A small-molecule ligand and the protein it binds are described below.
Small molecule (SMILES): CC(=O)N[C@@H]1[C@@H](O)[C@H](O)[C@@H](CO)O[C@H]1O

Sequence of chain 1.A:
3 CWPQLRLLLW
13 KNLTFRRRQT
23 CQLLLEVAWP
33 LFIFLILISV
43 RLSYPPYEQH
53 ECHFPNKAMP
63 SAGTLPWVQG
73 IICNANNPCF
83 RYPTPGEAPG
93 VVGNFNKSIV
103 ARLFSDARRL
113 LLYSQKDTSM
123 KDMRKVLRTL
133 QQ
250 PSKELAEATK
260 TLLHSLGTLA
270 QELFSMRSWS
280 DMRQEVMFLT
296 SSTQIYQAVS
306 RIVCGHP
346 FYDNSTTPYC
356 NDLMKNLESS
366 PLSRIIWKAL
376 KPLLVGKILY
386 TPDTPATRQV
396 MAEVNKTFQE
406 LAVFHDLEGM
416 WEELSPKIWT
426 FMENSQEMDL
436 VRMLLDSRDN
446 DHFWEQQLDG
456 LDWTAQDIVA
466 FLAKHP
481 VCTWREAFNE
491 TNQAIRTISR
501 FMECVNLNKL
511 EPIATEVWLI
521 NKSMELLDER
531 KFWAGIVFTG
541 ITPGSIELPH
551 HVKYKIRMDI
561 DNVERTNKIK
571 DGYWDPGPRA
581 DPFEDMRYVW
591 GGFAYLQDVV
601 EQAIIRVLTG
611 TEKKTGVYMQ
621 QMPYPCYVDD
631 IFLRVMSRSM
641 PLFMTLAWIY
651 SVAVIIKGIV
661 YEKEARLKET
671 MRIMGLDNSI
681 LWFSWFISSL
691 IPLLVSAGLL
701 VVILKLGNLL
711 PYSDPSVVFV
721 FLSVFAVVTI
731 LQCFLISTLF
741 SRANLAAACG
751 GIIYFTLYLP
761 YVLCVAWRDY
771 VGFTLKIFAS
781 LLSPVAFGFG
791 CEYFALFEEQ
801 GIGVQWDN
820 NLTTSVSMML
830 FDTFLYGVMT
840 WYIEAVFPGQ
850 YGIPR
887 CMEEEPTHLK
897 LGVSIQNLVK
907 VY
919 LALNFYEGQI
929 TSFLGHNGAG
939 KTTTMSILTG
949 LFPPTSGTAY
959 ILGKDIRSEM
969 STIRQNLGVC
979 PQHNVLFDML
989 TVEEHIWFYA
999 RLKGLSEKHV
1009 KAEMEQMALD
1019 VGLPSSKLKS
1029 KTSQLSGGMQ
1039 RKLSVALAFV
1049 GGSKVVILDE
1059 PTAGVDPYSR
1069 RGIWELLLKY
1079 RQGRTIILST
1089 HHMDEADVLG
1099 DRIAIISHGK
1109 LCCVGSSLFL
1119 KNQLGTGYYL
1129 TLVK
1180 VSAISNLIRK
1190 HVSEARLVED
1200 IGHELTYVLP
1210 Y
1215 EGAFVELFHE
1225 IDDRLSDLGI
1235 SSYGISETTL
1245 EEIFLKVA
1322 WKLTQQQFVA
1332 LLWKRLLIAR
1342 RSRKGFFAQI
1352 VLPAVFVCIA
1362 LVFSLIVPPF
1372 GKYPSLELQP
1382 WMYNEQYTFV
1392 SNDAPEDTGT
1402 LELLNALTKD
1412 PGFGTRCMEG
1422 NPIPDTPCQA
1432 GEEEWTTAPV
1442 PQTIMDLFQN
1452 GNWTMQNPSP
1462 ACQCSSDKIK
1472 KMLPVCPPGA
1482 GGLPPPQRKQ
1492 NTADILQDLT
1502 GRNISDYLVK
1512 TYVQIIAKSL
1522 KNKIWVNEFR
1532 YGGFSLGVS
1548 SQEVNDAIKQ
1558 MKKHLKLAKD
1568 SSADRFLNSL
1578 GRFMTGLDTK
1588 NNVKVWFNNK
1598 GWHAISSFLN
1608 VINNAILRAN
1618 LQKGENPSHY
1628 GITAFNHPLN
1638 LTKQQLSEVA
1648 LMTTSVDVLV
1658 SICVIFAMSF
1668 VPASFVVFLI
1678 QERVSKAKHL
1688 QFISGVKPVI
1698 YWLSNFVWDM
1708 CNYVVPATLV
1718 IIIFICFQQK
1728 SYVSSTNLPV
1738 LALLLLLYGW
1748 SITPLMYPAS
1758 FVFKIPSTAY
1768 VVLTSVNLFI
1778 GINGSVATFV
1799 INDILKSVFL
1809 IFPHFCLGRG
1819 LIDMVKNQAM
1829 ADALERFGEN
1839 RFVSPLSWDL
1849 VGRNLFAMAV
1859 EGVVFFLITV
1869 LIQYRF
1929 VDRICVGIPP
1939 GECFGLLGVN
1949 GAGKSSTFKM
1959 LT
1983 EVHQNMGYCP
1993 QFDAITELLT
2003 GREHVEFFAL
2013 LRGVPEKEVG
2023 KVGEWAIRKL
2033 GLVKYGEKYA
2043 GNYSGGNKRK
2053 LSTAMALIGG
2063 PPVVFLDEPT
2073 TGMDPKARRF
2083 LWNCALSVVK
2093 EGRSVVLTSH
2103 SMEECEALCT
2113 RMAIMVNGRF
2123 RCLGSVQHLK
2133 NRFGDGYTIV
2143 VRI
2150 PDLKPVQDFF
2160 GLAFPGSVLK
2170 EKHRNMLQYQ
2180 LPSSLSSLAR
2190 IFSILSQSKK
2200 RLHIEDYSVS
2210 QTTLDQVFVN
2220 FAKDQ

Binding-site contacts:
Ligand atom C5 contacts residue ASN98 of chain 1.A at 3.6 Å.
Ligand atom C1 contacts residue ASN98 of chain 1.A at 1.4 Å.
Ligand atom O7 contacts residue ASN98 of chain 1.A at 3.4 Å (h-bond).
Ligand atom C3 contacts residue ASN98 of chain 1.A at 3.8 Å.
Ligand atom N2 contacts residue ASN98 of chain 1.A at 2.6 Å (h-bond).
Ligand atom C8 contacts residue ASN98 of chain 1.A at 4.1 Å.
Ligand atom C4 contacts residue ASN98 of chain 1.A at 4.2 Å.
Ligand atom C7 contacts residue ASN98 of chain 1.A at 3.1 Å.
Ligand atom O5 contacts residue ASN98 of chain 1.A at 2.3 Å (h-bond).
Ligand atom C2 contacts residue ASN98 of chain 1.A at 2.5 Å.